The small molecule below binds the protein below.
Small molecule (SMILES): O=C(c1ccc(O)cc1)N1CCc2c(n(Cc3ccc(O)cc3)c3ccccc23)C1

Binding-site contacts:
Ligand atom C02 contacts residue NAD1 of chain 1.C at 3.3 Å.
Ligand atom C03 contacts residue NAD1 of chain 1.C at 3.6 Å.
Ligand atom O09 contacts residue TYR146 of chain 1.A at 4.2 Å.
Ligand atom C05 contacts residue TYR156 of chain 1.A at 3.9 Å (hydrophobic).
Ligand atom C07 contacts residue PHE203 of chain 1.A at 3.4 Å (hydrophobic).
Ligand atom C04 contacts residue TYR156 of chain 1.A at 3.6 Å (hydrophobic).
Ligand atom C07 contacts residue NAD1 of chain 1.C at 3.4 Å.
Ligand atom C03 contacts residue TYR146 of chain 1.A at 3.7 Å (hydrophobic).
Ligand atom C02 contacts residue MET206 of chain 1.A at 4.2 Å (hydrophobic).
Ligand atom C04 contacts residue NAD1 of chain 1.C at 3.8 Å.
Ligand atom C03 contacts residue TYR156 of chain 1.A at 4.4 Å (hydrophobic).
Ligand atom C05 contacts residue NAD1 of chain 1.C at 3.7 Å.
Ligand atom C02 contacts residue PRO191 of chain 1.A at 4.4 Å (hydrophobic).
Ligand atom N10 contacts residue NAD1 of chain 1.C at 3.3 Å (h-bond).
Ligand atom O09 contacts residue NAD1 of chain 1.C at 2.7 Å (h-bond).
Ligand atom C08 contacts residue TYR156 of chain 1.A at 3.7 Å (hydrophobic).
Ligand atom C02 contacts residue PHE203 of chain 1.A at 3.7 Å (hydrophobic).
Ligand atom C04 contacts residue TYR146 of chain 1.A at 3.7 Å (hydrophobic).
Ligand atom O01 contacts residue NAD1 of chain 1.C at 3.8 Å.
Ligand atom C08 contacts residue NAD1 of chain 1.C at 3.3 Å.
Ligand atom O09 contacts residue LYS163 of chain 1.A at 4.2 Å.
Ligand atom C06 contacts residue NAD1 of chain 1.C at 3.7 Å.
Ligand atom O09 contacts residue TYR156 of chain 1.A at 2.8 Å (h-bond).
Ligand atom O01 contacts residue PHE203 of chain 1.A at 3.0 Å.
Ligand atom O01 contacts residue PRO191 of chain 1.A at 3.6 Å.
Ligand atom O01 contacts residue MET206 of chain 1.A at 3.0 Å (h-bond).

Sequence of chain 1.A:
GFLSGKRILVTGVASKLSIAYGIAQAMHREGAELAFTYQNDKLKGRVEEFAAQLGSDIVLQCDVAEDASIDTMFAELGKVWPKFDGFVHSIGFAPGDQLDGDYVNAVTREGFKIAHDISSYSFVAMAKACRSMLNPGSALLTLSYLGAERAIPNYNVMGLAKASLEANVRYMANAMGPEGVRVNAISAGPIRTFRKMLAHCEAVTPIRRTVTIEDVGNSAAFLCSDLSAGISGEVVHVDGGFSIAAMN